Sequence of chain 1.G:
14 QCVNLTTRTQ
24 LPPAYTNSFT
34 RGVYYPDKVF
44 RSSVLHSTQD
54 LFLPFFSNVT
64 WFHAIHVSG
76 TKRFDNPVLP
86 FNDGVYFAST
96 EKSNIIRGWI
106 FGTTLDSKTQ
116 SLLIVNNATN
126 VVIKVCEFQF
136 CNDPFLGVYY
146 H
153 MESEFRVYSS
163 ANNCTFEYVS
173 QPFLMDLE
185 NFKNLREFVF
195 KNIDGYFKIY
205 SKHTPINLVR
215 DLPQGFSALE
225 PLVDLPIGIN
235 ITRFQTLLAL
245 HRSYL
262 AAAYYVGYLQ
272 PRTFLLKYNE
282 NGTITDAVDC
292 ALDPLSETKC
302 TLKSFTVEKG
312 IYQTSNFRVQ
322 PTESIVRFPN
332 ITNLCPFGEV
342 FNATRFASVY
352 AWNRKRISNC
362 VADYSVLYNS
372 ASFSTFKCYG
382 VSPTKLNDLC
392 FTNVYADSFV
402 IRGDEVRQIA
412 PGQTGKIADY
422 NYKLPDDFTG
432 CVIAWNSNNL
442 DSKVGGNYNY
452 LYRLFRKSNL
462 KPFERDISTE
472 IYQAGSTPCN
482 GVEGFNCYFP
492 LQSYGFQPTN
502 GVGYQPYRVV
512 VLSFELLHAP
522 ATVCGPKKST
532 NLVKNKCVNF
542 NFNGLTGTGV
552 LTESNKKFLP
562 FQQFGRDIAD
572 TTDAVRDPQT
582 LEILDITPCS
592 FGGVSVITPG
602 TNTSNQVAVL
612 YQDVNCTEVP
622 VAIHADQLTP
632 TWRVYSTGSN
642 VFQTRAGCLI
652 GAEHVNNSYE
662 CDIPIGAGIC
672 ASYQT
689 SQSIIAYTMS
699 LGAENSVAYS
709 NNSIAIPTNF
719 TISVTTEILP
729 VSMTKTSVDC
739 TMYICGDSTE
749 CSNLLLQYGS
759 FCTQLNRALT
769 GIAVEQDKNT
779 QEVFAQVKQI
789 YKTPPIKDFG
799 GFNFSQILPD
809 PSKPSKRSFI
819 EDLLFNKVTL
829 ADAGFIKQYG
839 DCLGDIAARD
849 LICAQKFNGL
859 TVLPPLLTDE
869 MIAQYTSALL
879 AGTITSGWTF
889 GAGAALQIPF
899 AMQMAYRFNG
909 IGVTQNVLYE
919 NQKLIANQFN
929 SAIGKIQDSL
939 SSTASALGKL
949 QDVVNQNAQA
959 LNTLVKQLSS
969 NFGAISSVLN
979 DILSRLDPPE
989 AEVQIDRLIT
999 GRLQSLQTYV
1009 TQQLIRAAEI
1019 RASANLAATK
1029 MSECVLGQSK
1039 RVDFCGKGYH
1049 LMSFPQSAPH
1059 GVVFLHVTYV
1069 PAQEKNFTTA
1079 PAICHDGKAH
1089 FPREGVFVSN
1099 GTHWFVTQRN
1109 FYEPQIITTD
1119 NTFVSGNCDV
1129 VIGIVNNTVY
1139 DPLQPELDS

Binding-site contacts:
Ligand atom C1 contacts residue GLU340 of chain 1.G at 3.9 Å.
Ligand atom O5 contacts residue ASN343 of chain 1.G at 2.4 Å (h-bond).
Ligand atom C3 contacts residue ASN343 of chain 1.G at 3.8 Å.
Ligand atom C1 contacts residue GLY339 of chain 1.G at 3.6 Å.
Ligand atom N2 contacts residue ASN343 of chain 1.G at 2.9 Å (h-bond).
Ligand atom C5 contacts residue GLU340 of chain 1.G at 3.9 Å.
Ligand atom C5 contacts residue GLY339 of chain 1.G at 4.2 Å.
Ligand atom C6 contacts residue GLU340 of chain 1.G at 4.1 Å.
Ligand atom C6 contacts residue GLY339 of chain 1.G at 4.4 Å.
Ligand atom C1 contacts residue ASN343 of chain 1.G at 1.4 Å.
Ligand atom O5 contacts residue GLU340 of chain 1.G at 3.7 Å.
Ligand atom C8 contacts residue ASN343 of chain 1.G at 4.1 Å.
Ligand atom C7 contacts residue ASN343 of chain 1.G at 3.2 Å.
Ligand atom C5 contacts residue ASN343 of chain 1.G at 3.7 Å.
Ligand atom O7 contacts residue ASN343 of chain 1.G at 3.2 Å (h-bond).
Ligand atom C2 contacts residue ASN343 of chain 1.G at 2.5 Å.
Ligand atom O5 contacts residue GLY339 of chain 1.G at 3.6 Å.
Ligand atom O6 contacts residue GLU340 of chain 1.G at 3.1 Å (salt-bridge).
Ligand atom O6 contacts residue GLY339 of chain 1.G at 3.5 Å.
Ligand atom C4 contacts residue ASN343 of chain 1.G at 4.2 Å.

This protein binds this small molecule.
Small molecule (SMILES): CC(=O)N[C@@H]1[C@@H](O)[C@H](O)[C@@H](CO)O[C@H]1O